This protein binds this small molecule.
Small molecule (SMILES): CO[C@H]1O[C@H](CO)[C@@H](O)[C@H](O)[C@@H]1O

Binding-site contacts:
Ligand atom O4 contacts residue ARG264 of chain 1.A at 2.8 Å (salt-bridge).
Ligand atom C7 contacts residue PRO296 of chain 1.A at 4.5 Å (hydrophobic).
Ligand atom O3 contacts residue ILE119 of chain 1.A at 3.7 Å.
Ligand atom O6 contacts residue GLU185 of chain 1.A at 4.2 Å.
Ligand atom C3 contacts residue TYR126 of chain 1.A at 4.1 Å (hydrophobic).
Ligand atom O3 contacts residue ARG264 of chain 1.A at 2.8 Å (salt-bridge).
Ligand atom C4 contacts residue GLU185 of chain 1.A at 3.8 Å.
Ligand atom O4 contacts residue GLU185 of chain 1.A at 2.6 Å (salt-bridge).
Ligand atom C5 contacts residue GLU185 of chain 1.A at 4.0 Å.
Ligand atom O3 contacts residue TYR126 of chain 1.A at 3.0 Å (h-bond).
Ligand atom C7 contacts residue TYR297 of chain 1.A at 4.2 Å (hydrophobic).
Ligand atom O2 contacts residue TYR126 of chain 1.A at 3.4 Å (h-bond).
Ligand atom C3 contacts residue ARG264 of chain 1.A at 3.9 Å.
Ligand atom C7 contacts residue TRP231 of chain 1.A at 4.4 Å (hydrophobic).
Ligand atom C6 contacts residue ILE183 of chain 1.A at 3.8 Å (hydrophobic).
Ligand atom O3 contacts residue GDP1 of chain 1.I at 3.9 Å.
Ligand atom O6 contacts residue TRP231 of chain 1.A at 3.1 Å (h-bond).
Ligand atom O6 contacts residue ILE183 of chain 1.A at 3.9 Å.
Ligand atom C7 contacts residue TYR186 of chain 1.A at 3.9 Å (hydrophobic).
Ligand atom C6 contacts residue GLU185 of chain 1.A at 3.5 Å.
Ligand atom C3 contacts residue ILE119 of chain 1.A at 4.0 Å (hydrophobic).
Ligand atom C3 contacts residue GDP1 of chain 1.I at 4.3 Å.
Ligand atom C5 contacts residue TYR186 of chain 1.A at 4.2 Å (hydrophobic).
Ligand atom C6 contacts residue HIS229 of chain 1.A at 3.5 Å.
Ligand atom C2 contacts residue TYR126 of chain 1.A at 4.2 Å (hydrophobic).
Ligand atom C5 contacts residue TRP231 of chain 1.A at 4.0 Å (hydrophobic).
Ligand atom C4 contacts residue ARG264 of chain 1.A at 3.8 Å.
Ligand atom C2 contacts residue GDP1 of chain 1.I at 3.4 Å.
Ligand atom O1 contacts residue TYR186 of chain 1.A at 4.2 Å.
Ligand atom O3 contacts residue TYR120 of chain 1.A at 3.8 Å.
Ligand atom O4 contacts residue TYR186 of chain 1.A at 3.9 Å.
Ligand atom C1 contacts residue TRP231 of chain 1.A at 4.0 Å (hydrophobic).
Ligand atom O2 contacts residue GDP1 of chain 1.I at 2.6 Å (h-bond).
Ligand atom C6 contacts residue TRP231 of chain 1.A at 3.8 Å (hydrophobic).
Ligand atom O5 contacts residue TRP231 of chain 1.A at 3.1 Å (h-bond).
Ligand atom O6 contacts residue HIS229 of chain 1.A at 2.8 Å (h-bond).

Sequence of chain 1.A:
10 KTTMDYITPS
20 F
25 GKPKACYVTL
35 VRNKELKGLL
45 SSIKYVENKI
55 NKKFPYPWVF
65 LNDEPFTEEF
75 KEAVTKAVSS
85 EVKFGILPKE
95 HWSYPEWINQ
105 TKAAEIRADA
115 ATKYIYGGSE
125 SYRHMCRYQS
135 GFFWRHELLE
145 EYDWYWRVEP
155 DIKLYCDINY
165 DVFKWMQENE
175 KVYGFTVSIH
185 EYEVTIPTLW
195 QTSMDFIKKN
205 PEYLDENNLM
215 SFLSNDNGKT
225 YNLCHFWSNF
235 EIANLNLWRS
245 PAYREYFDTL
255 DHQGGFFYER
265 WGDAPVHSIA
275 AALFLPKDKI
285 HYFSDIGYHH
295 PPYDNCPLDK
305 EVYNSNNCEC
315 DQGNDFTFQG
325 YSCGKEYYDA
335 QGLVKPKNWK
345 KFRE